A protein and the small-molecule ligand that binds it are described below.
Small molecule (SMILES): Nc1ncnc2c1ncn2[C@H]1C[C@H](O)[C@@H](COP(=O)(O)O)O1

Binding-site contacts:
Ligand atom C8 contacts residue SER629 of chain 44.A at 4.2 Å.
Ligand atom N3 contacts residue PRO628 of chain 44.A at 3.5 Å (h-bond).
Ligand atom N7 contacts residue ASN606 of chain 44.A at 4.2 Å.
Ligand atom C6 contacts residue PRO628 of chain 44.A at 2.8 Å (hydrophobic).
Ligand atom N6 contacts residue PRO628 of chain 44.A at 3.4 Å (h-bond).
Ligand atom O1P contacts residue HIS625 of chain 29.A at 2.8 Å (h-bond).
Ligand atom C6 contacts residue GLY636 of chain 44.A at 3.6 Å.
Ligand atom N9 contacts residue PRO412 of chain 44.A at 4.2 Å.
Ligand atom P contacts residue HIS625 of chain 29.A at 3.9 Å.
Ligand atom N1 contacts residue PRO628 of chain 44.A at 3.2 Å (h-bond).
Ligand atom N1 contacts residue VAL411 of chain 44.A at 4.3 Å.
Ligand atom N7 contacts residue PRO412 of chain 44.A at 4.3 Å.
Ligand atom C5 contacts residue PRO628 of chain 44.A at 2.7 Å (hydrophobic).
Ligand atom C1' contacts residue HIS627 of chain 44.A at 4.3 Å.
Ligand atom O2P contacts residue ASP623 of chain 29.A at 3.2 Å (salt-bridge).
Ligand atom N6 contacts residue PHE635 of chain 44.A at 3.7 Å.
Ligand atom C2 contacts residue PRO628 of chain 44.A at 3.5 Å (hydrophobic).
Ligand atom C4 contacts residue PRO628 of chain 44.A at 3.0 Å (hydrophobic).
Ligand atom C5 contacts residue SER629 of chain 44.A at 3.5 Å.
Ligand atom C6 contacts residue PRO412 of chain 44.A at 4.3 Å (hydrophobic).
Ligand atom N1 contacts residue GLY636 of chain 44.A at 2.9 Å (h-bond).
Ligand atom N7 contacts residue SER629 of chain 44.A at 3.1 Å (h-bond).
Ligand atom C3' contacts residue HIS627 of chain 44.A at 4.3 Å.
Ligand atom C1' contacts residue PRO628 of chain 44.A at 3.9 Å (hydrophobic).
Ligand atom C8 contacts residue PRO628 of chain 44.A at 3.8 Å (hydrophobic).
Ligand atom O3' contacts residue PRO628 of chain 44.A at 4.1 Å.
Ligand atom N7 contacts residue HIS627 of chain 44.A at 4.1 Å.
Ligand atom C2' contacts residue PRO628 of chain 44.A at 3.6 Å (hydrophobic).
Ligand atom C8 contacts residue HIS627 of chain 44.A at 3.5 Å.
Ligand atom N6 contacts residue GLY636 of chain 44.A at 3.2 Å (h-bond).
Ligand atom C8 contacts residue PRO412 of chain 44.A at 4.3 Å (hydrophobic).
Ligand atom N6 contacts residue GLY634 of chain 44.A at 3.8 Å.
Ligand atom N9 contacts residue PRO628 of chain 44.A at 3.7 Å.
Ligand atom C5 contacts residue PRO412 of chain 44.A at 4.2 Å (hydrophobic).
Ligand atom C2 contacts residue GLY636 of chain 44.A at 3.2 Å.
Ligand atom C2' contacts residue HIS627 of chain 44.A at 3.2 Å.
Ligand atom C6 contacts residue SER629 of chain 44.A at 3.5 Å.
Ligand atom N6 contacts residue SER629 of chain 44.A at 3.0 Å (h-bond).
Ligand atom N7 contacts residue PRO628 of chain 44.A at 3.3 Å (h-bond).
Ligand atom C4 contacts residue PRO412 of chain 44.A at 4.1 Å (hydrophobic).

Sequence of chain 44.A:
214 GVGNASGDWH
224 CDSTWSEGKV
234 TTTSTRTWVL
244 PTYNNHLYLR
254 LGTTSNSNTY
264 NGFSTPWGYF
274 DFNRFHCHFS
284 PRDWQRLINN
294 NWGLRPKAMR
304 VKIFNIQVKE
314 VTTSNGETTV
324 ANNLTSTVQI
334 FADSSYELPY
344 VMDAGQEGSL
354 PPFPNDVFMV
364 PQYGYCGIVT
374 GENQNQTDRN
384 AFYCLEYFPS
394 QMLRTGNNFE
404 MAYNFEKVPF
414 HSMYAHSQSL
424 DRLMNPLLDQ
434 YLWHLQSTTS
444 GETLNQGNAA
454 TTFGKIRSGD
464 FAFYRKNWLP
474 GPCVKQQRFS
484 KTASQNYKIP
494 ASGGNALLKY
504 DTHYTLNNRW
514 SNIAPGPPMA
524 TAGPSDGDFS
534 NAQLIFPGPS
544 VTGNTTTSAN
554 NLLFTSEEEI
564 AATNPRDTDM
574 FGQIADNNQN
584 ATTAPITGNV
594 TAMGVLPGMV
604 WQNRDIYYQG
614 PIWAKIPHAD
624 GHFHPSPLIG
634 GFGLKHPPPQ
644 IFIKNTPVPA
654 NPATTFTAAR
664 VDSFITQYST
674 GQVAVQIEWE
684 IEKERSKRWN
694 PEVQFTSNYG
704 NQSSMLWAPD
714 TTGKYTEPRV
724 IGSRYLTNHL

Sequence of chain 29.A:
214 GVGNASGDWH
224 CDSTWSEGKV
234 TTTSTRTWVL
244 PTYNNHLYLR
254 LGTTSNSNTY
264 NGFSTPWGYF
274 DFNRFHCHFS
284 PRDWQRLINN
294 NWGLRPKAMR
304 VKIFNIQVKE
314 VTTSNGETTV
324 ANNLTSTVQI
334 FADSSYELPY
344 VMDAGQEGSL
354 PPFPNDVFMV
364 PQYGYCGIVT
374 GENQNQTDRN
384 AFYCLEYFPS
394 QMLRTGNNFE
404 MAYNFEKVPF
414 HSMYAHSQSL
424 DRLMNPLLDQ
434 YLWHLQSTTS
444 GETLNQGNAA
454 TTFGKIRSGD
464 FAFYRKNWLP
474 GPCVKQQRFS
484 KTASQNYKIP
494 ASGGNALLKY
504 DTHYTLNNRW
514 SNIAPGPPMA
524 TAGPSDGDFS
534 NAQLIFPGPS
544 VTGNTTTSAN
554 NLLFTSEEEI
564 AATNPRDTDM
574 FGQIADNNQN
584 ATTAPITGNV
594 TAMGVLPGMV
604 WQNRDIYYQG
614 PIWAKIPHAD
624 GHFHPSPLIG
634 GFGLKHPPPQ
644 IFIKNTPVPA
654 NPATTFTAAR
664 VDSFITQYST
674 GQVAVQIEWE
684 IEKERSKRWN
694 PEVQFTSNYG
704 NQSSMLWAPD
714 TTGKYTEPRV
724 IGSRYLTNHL